Sequence of chain 1.C:
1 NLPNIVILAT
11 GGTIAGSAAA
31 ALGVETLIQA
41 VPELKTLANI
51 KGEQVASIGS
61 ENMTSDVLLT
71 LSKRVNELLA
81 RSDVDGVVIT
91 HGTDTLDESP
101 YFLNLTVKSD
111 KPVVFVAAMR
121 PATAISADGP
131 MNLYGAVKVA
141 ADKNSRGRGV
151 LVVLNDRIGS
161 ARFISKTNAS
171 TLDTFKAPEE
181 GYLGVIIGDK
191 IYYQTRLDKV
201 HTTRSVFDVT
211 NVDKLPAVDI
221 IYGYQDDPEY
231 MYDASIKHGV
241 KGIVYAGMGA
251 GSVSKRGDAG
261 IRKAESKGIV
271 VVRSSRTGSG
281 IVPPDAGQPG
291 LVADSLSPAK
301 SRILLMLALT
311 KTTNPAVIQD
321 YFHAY

The protein below binds the small molecule below.
Small molecule (SMILES): N[C@@H](CC(=O)O)C(=O)O

Binding-site contacts:
Ligand atom CB contacts residue THR93 of chain 1.A at 3.5 Å.
Ligand atom OD1 contacts residue ALA118 of chain 1.A at 2.8 Å (h-bond).
Ligand atom O contacts residue ASP94 of chain 1.A at 3.1 Å (salt-bridge).
Ligand atom OD2 contacts residue THR93 of chain 1.A at 2.9 Å (h-bond).
Ligand atom C contacts residue SER60 of chain 1.A at 3.4 Å.
Ligand atom C contacts residue GLU61 of chain 1.A at 3.0 Å.
Ligand atom OXT contacts residue SER60 of chain 1.A at 2.8 Å (h-bond).
Ligand atom CA contacts residue ASP94 of chain 1.A at 3.4 Å.
Ligand atom OXT contacts residue GLY59 of chain 1.A at 3.3 Å.
Ligand atom O contacts residue GLY92 of chain 1.A at 3.3 Å.
Ligand atom C contacts residue THR93 of chain 1.A at 3.9 Å.
Ligand atom N contacts residue GLU61 of chain 1.A at 2.9 Å (salt-bridge).
Ligand atom N contacts residue THR13 of chain 1.A at 4.2 Å.
Ligand atom CA contacts residue GLU61 of chain 1.A at 3.5 Å.
Ligand atom OD2 contacts residue THR13 of chain 1.A at 3.0 Å (h-bond).
Ligand atom OXT contacts residue THR13 of chain 1.A at 3.9 Å.
Ligand atom OXT contacts residue GLY92 of chain 1.A at 3.3 Å.
Ligand atom C contacts residue GLY59 of chain 1.A at 4.2 Å.
Ligand atom CB contacts residue ASP94 of chain 1.A at 3.6 Å.
Ligand atom CG contacts residue ALA118 of chain 1.A at 3.8 Å (hydrophobic).
Ligand atom OD1 contacts residue THR93 of chain 1.A at 2.9 Å (h-bond).
Ligand atom OXT contacts residue GLU61 of chain 1.A at 3.1 Å (salt-bridge).
Ligand atom O contacts residue SER60 of chain 1.A at 2.6 Å (h-bond).
Ligand atom O contacts residue GLU61 of chain 1.A at 3.3 Å (salt-bridge).
Ligand atom CG contacts residue THR13 of chain 1.A at 3.0 Å.
Ligand atom CA contacts residue THR13 of chain 1.A at 3.2 Å.
Ligand atom O contacts residue THR93 of chain 1.A at 3.4 Å (h-bond).
Ligand atom C contacts residue ASP94 of chain 1.A at 3.6 Å.
Ligand atom CG contacts residue THR93 of chain 1.A at 3.1 Å.
Ligand atom CG contacts residue GLY92 of chain 1.A at 4.1 Å.
Ligand atom OD1 contacts residue MET119 of chain 1.A at 4.0 Å.
Ligand atom CB contacts residue THR13 of chain 1.A at 3.2 Å.
Ligand atom OD2 contacts residue ALA118 of chain 1.A at 3.9 Å.
Ligand atom N contacts residue ASP94 of chain 1.A at 2.5 Å (salt-bridge).
Ligand atom OD2 contacts residue GLY92 of chain 1.A at 3.0 Å.
Ligand atom N contacts residue SER252 of chain 1.C at 4.1 Å.
Ligand atom OD2 contacts residue GLY12 of chain 1.A at 4.0 Å.
Ligand atom OXT contacts residue GLY12 of chain 1.A at 3.3 Å.
Ligand atom C contacts residue GLY92 of chain 1.A at 3.5 Å.
Ligand atom OD1 contacts residue THR13 of chain 1.A at 3.2 Å.

Sequence of chain 1.A:
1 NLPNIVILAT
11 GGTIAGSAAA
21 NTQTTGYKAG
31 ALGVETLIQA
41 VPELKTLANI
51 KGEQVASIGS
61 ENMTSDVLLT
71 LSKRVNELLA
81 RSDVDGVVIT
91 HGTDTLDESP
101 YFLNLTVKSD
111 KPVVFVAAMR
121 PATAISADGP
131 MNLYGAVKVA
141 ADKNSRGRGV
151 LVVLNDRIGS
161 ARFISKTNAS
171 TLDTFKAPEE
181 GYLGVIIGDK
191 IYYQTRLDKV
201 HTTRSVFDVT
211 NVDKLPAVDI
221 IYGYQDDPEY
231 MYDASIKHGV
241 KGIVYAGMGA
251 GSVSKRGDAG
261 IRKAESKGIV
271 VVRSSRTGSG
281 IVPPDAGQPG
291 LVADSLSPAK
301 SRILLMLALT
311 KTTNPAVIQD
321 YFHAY